This protein binds this small molecule.
Small molecule (SMILES): CC[C@H](C)[C@H](NC(=O)[C@@H](N)CCC(=O)O)C(=O)N[C@@H](Cc1ccccc1)C(=O)N[C@@H](CCC(=O)O)C(=O)N1CCC[C@H]1C=O

Binding-site contacts:
Ligand atom CD1 contacts residue THR69 of chain 1.H at 3.6 Å.
Ligand atom C contacts residue THR69 of chain 1.H at 4.4 Å.
Ligand atom CB contacts residue THR69 of chain 1.H at 4.1 Å.
Ligand atom CA contacts residue THR69 of chain 1.H at 3.6 Å.
Ligand atom CG contacts residue ARG70 of chain 1.H at 3.7 Å.
Ligand atom CZ contacts residue GLU25 of chain 1.H at 4.2 Å.
Ligand atom CE1 contacts residue THR69 of chain 1.H at 3.9 Å.
Ligand atom OE1 contacts residue THR69 of chain 1.H at 4.2 Å.
Ligand atom CD contacts residue TYR71 of chain 1.H at 3.4 Å (hydrophobic).
Ligand atom OE1 contacts residue ARG70 of chain 1.H at 3.9 Å.
Ligand atom CB contacts residue PHE19 of chain 1.H at 4.3 Å (hydrophobic).
Ligand atom CD1 contacts residue PHE19 of chain 1.H at 3.5 Å (hydrophobic).
Ligand atom CG contacts residue THR69 of chain 1.H at 3.8 Å.
Ligand atom O contacts residue ARG68 of chain 1.H at 4.4 Å.
Ligand atom C contacts residue THR69 of chain 1.H at 3.8 Å.
Ligand atom OE1 contacts residue TYR71 of chain 1.H at 3.0 Å (h-bond).
Ligand atom CE1 contacts residue PHE19 of chain 1.H at 3.8 Å (hydrophobic).
Ligand atom CE1 contacts residue ARG68 of chain 1.H at 3.2 Å.
Ligand atom CZ contacts residue LEU26 of chain 1.H at 3.6 Å (hydrophobic).
Ligand atom CA contacts residue THR69 of chain 1.H at 4.1 Å.
Ligand atom O contacts residue GLN24 of chain 1.H at 3.9 Å.
Ligand atom N contacts residue THR69 of chain 1.H at 3.1 Å (h-bond).
Ligand atom CG contacts residue PHE19 of chain 1.H at 3.9 Å (hydrophobic).
Ligand atom CD1 contacts residue ARG68 of chain 1.H at 3.7 Å.
Ligand atom CG contacts residue THR69 of chain 1.H at 4.2 Å.
Ligand atom CD contacts residue ARG70 of chain 1.H at 4.3 Å.
Ligand atom CD contacts residue TYR71 of chain 1.H at 3.2 Å (hydrophobic).
Ligand atom CZ contacts residue PHE19 of chain 1.H at 4.3 Å (hydrophobic).
Ligand atom CD2 contacts residue GLU25 of chain 1.H at 4.3 Å.
Ligand atom CG contacts residue TYR71 of chain 1.H at 3.0 Å (hydrophobic).
Ligand atom CE2 contacts residue LEU26 of chain 1.H at 3.8 Å (hydrophobic).
Ligand atom CZ contacts residue ARG68 of chain 1.H at 4.2 Å.
Ligand atom CB contacts residue THR69 of chain 1.H at 4.3 Å.
Ligand atom CE2 contacts residue GLU25 of chain 1.H at 3.9 Å.
Ligand atom CD2 contacts residue PHE19 of chain 1.H at 4.4 Å (hydrophobic).
Ligand atom CZ contacts residue THR69 of chain 1.H at 4.3 Å.
Ligand atom CE1 contacts residue LEU26 of chain 1.H at 4.4 Å (hydrophobic).
Ligand atom N contacts residue TYR71 of chain 1.H at 4.3 Å.
Ligand atom O contacts residue THR69 of chain 1.H at 3.6 Å.
Ligand atom CG contacts residue TYR71 of chain 1.H at 3.3 Å (hydrophobic).

Sequence of chain 1.H:
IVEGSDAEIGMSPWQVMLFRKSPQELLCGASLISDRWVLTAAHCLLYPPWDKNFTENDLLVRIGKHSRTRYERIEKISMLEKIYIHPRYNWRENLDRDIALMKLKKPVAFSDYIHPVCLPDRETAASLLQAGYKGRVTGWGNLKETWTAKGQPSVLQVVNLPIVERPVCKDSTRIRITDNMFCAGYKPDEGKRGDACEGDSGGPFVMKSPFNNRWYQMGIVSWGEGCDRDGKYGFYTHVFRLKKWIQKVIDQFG